Sequence of chain 1.D:
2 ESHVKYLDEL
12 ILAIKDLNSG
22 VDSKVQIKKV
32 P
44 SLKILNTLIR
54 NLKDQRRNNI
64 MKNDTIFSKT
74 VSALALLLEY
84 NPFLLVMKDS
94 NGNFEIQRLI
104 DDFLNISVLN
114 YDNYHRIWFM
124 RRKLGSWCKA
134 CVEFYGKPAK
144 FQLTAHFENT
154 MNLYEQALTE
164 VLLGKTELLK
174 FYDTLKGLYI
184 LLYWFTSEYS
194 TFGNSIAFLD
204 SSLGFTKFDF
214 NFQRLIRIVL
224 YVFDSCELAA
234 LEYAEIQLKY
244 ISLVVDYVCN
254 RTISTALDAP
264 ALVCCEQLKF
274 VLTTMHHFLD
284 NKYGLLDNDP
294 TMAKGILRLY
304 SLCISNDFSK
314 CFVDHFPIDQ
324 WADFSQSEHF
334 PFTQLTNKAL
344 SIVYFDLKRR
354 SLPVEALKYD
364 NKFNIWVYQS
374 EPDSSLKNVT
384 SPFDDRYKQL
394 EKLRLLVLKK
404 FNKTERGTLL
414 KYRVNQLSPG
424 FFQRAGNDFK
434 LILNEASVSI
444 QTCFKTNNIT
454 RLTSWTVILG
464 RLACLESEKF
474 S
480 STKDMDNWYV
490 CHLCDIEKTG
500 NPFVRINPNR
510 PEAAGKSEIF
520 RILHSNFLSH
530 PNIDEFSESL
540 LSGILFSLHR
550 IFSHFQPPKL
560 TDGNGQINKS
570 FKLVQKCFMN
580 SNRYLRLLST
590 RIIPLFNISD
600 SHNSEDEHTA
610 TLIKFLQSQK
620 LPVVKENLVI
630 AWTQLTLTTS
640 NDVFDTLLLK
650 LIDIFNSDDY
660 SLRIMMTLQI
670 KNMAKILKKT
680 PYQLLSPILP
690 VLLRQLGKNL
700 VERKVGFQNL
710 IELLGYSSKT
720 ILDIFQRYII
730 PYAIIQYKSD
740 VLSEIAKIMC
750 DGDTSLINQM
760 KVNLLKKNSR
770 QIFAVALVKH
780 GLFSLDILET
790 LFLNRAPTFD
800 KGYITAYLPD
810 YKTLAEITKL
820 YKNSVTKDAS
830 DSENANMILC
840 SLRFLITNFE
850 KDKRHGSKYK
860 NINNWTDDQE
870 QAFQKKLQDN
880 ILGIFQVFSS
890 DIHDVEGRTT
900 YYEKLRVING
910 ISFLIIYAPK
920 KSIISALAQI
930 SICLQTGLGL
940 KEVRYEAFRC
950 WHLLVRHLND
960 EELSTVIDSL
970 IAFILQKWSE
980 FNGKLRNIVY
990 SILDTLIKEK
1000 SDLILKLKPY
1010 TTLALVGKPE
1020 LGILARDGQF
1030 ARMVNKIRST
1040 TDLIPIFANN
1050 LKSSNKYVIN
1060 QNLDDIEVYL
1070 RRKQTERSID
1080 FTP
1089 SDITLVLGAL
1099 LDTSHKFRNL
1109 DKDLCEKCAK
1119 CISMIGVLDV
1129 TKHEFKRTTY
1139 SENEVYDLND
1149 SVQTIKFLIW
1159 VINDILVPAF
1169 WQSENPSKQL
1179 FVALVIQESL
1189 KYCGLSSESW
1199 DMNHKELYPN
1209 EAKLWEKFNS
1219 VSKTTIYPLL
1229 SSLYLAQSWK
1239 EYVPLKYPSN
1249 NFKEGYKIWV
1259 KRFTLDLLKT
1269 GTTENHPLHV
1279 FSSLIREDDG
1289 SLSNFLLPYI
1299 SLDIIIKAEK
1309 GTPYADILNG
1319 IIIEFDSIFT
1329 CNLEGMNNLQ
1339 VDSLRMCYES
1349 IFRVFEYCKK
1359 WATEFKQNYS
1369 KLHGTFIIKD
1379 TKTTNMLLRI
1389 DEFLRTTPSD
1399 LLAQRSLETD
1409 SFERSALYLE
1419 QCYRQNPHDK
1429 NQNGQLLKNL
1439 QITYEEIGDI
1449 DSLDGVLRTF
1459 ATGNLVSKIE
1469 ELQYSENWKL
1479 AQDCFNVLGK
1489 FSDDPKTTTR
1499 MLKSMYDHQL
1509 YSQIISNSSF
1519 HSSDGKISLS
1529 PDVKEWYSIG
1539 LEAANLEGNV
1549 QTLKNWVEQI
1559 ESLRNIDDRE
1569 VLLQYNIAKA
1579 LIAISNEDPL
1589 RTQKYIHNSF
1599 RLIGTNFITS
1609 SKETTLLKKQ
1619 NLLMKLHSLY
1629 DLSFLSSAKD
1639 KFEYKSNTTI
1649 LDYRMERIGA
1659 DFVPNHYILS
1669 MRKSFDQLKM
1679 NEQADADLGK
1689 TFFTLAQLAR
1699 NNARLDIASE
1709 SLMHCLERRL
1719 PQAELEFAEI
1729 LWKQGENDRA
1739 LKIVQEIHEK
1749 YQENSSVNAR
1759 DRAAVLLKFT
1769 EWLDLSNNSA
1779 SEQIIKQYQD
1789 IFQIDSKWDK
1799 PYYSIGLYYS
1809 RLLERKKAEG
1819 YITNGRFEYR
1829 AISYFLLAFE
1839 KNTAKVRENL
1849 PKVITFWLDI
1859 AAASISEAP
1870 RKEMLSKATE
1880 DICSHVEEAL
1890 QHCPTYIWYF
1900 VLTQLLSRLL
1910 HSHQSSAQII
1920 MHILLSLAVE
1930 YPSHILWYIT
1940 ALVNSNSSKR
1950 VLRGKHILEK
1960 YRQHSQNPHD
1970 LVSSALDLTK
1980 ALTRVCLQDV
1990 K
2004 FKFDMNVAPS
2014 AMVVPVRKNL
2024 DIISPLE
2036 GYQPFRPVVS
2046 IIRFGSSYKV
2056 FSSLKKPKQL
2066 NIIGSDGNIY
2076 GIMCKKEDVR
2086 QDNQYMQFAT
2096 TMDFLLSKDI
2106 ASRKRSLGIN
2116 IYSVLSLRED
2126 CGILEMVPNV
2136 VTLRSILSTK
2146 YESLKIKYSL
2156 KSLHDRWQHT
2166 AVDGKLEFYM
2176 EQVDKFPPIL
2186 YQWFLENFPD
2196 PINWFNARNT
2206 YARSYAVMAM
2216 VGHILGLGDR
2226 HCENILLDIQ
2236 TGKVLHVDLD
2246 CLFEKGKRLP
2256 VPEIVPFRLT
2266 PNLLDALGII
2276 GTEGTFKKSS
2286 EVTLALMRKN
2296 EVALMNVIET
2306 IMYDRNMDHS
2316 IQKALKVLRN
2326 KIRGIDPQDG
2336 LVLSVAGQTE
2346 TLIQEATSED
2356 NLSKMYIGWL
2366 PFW

This small molecule binds to this protein.
Small molecule (SMILES): Nc1ncnc2c1ncn2[C@@H]1O[C@H](CO[P](=O)(O)O[P](=O)(O)NP(=O)(O)O)[C@@H](O)[C@H]1O

Binding-site contacts:
Ligand atom O1B contacts residue ASP2243 of chain 1.D at 2.9 Å (salt-bridge).
Ligand atom O2B contacts residue PRO2062 of chain 1.D at 3.3 Å.
Ligand atom O3' contacts residue THR2137 of chain 1.D at 3.6 Å.
Ligand atom N1 contacts residue VAL2132 of chain 1.D at 3.1 Å (h-bond).
Ligand atom PA contacts residue LYS2080 of chain 1.D at 3.5 Å.
Ligand atom O1B contacts residue MG1 of chain 1.L at 2.1 Å.
Ligand atom O1G contacts residue MG1 of chain 1.K at 2.1 Å.
Ligand atom O2B contacts residue SER2058 of chain 1.D at 2.6 Å (h-bond).
Ligand atom C3' contacts residue GLU2228 of chain 1.D at 3.4 Å.
Ligand atom O2G contacts residue MG1 of chain 1.K at 3.0 Å.
Ligand atom PB contacts residue MG1 of chain 1.L at 3.5 Å.
Ligand atom O1G contacts residue HIS2226 of chain 1.D at 2.6 Å (h-bond).
Ligand atom N3B contacts residue MG1 of chain 1.K at 3.2 Å.
Ligand atom O2G contacts residue ASP2243 of chain 1.D at 2.4 Å (salt-bridge).
Ligand atom N3 contacts residue MET2131 of chain 1.D at 3.4 Å (h-bond).
Ligand atom O3G contacts residue SER2058 of chain 1.D at 2.5 Å (h-bond).
Ligand atom O1A contacts residue ASN2229 of chain 1.D at 3.0 Å (h-bond).
Ligand atom PG contacts residue MG1 of chain 1.K at 2.8 Å.
Ligand atom C5 contacts residue MET2131 of chain 1.D at 3.6 Å (hydrophobic).
Ligand atom O2A contacts residue LYS2080 of chain 1.D at 3.3 Å (salt-bridge).
Ligand atom O3' contacts residue GLU2228 of chain 1.D at 2.7 Å (salt-bridge).
Ligand atom C4 contacts residue MET2131 of chain 1.D at 3.4 Å (hydrophobic).
Ligand atom N6 contacts residue GLU2130 of chain 1.D at 2.5 Å (salt-bridge).
Ligand atom O1B contacts residue LYS2080 of chain 1.D at 3.3 Å (salt-bridge).
Ligand atom O3A contacts residue LYS2080 of chain 1.D at 2.5 Å (salt-bridge).
Ligand atom C6 contacts residue GLU2130 of chain 1.D at 3.4 Å.
Ligand atom PA contacts residue MG1 of chain 1.K at 3.6 Å.
Ligand atom O1A contacts residue MG1 of chain 1.K at 2.2 Å.
Ligand atom PB contacts residue SER2058 of chain 1.D at 3.2 Å.
Ligand atom C2 contacts residue MET2131 of chain 1.D at 3.5 Å (hydrophobic).
Ligand atom O2G contacts residue MG1 of chain 1.L at 2.2 Å.
Ligand atom O1A contacts residue ASP2243 of chain 1.D at 3.1 Å (salt-bridge).
Ligand atom PB contacts residue LYS2080 of chain 1.D at 3.4 Å.
Ligand atom O1G contacts residue ASN2229 of chain 1.D at 2.9 Å (h-bond).
Ligand atom C4' contacts residue PHE2056 of chain 1.D at 3.6 Å (hydrophobic).
Ligand atom PG contacts residue ASP2243 of chain 1.D at 3.3 Å.
Ligand atom C2 contacts residue VAL2135 of chain 1.D at 3.6 Å (hydrophobic).
Ligand atom PG contacts residue SER2058 of chain 1.D at 3.2 Å.
Ligand atom N3B contacts residue SER2058 of chain 1.D at 2.8 Å (h-bond).
Ligand atom O1G contacts residue ASP2243 of chain 1.D at 3.1 Å (salt-bridge).